Sequence of chain 2.B:
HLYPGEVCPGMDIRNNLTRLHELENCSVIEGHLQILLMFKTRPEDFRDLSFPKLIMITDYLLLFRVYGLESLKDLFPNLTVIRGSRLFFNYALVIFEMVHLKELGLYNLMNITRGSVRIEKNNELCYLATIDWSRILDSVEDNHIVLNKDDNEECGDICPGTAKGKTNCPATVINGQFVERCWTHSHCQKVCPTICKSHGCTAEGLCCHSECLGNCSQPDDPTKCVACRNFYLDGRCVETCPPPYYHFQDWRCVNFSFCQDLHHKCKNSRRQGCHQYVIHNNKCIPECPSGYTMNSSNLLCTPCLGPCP

Binding-site contacts:
Ligand atom O6 contacts residue SER297 of chain 2.B at 3.7 Å.
Ligand atom C6 contacts residue ASN295 of chain 2.B at 4.4 Å.
Ligand atom O5 contacts residue ASN295 of chain 2.B at 2.3 Å (h-bond).
Ligand atom C4 contacts residue ASN295 of chain 2.B at 4.2 Å.
Ligand atom N2 contacts residue ASN295 of chain 2.B at 3.0 Å (h-bond).
Ligand atom C3 contacts residue ASN295 of chain 2.B at 3.7 Å.
Ligand atom C7 contacts residue ASN295 of chain 2.B at 4.2 Å.
Ligand atom C5 contacts residue ASN295 of chain 2.B at 3.7 Å.
Ligand atom O6 contacts residue ASN295 of chain 2.B at 3.6 Å.
Ligand atom C1 contacts residue ASN295 of chain 2.B at 1.4 Å.
Ligand atom C2 contacts residue ASN295 of chain 2.B at 2.5 Å.
Ligand atom O6 contacts residue SER296 of chain 2.B at 4.3 Å.

The small molecule below binds the protein below.
Small molecule (SMILES): CC(=O)N[C@@H]1[C@@H](O)[C@H](O)[C@@H](CO)O[C@H]1O